Binding-site contacts:
Ligand atom C2 contacts residue VAL31 of chain 1.K at 3.2 Å (hydrophobic).
Ligand atom C7 contacts residue GLY47 of chain 1.K at 3.6 Å.
Ligand atom C8 contacts residue GLY47 of chain 1.K at 3.8 Å.
Ligand atom C11 contacts residue TYR170 of chain 1.K at 3.0 Å (hydrophobic).
Ligand atom C10 contacts residue THR1 of chain 1.K at 3.8 Å.
Ligand atom C24 contacts residue GLY47 of chain 1.K at 3.6 Å.
Ligand atom O13 contacts residue THR1 of chain 1.K at 2.6 Å (h-bond).
Ligand atom C12 contacts residue MES1 of chain 1.KA at 3.3 Å.
Ligand atom N22 contacts residue GLY47 of chain 1.K at 2.9 Å (h-bond).
Ligand atom O49 contacts residue THR21 of chain 1.K at 3.0 Å (h-bond).
Ligand atom C9 contacts residue THR1 of chain 1.K at 1.4 Å.
Ligand atom C12 contacts residue THR1 of chain 1.K at 2.5 Å.
Ligand atom O21 contacts residue GLY47 of chain 1.K at 2.9 Å (h-bond).
Ligand atom C26 contacts residue ALA49 of chain 1.K at 3.8 Å (hydrophobic).
Ligand atom C3 contacts residue ALA49 of chain 1.K at 3.6 Å (hydrophobic).
Ligand atom O21 contacts residue MES1 of chain 1.KA at 2.5 Å (h-bond).
Ligand atom C43 contacts residue GLY48 of chain 1.K at 3.7 Å.
Ligand atom C1 contacts residue GLN53 of chain 1.K at 3.6 Å.
Ligand atom C11 contacts residue THR1 of chain 1.K at 1.5 Å.
Ligand atom C5 contacts residue MET45 of chain 1.K at 3.6 Å (hydrophobic).
Ligand atom O21 contacts residue THR1 of chain 1.K at 2.3 Å (h-bond).
Ligand atom C9 contacts residue MES1 of chain 1.KA at 3.4 Å.
Ligand atom C50 contacts residue LYS33 of chain 1.K at 3.8 Å.
Ligand atom O13 contacts residue SER131 of chain 1.K at 3.6 Å.
Ligand atom N22 contacts residue THR1 of chain 1.K at 3.7 Å.
Ligand atom C10 contacts residue MES1 of chain 1.KA at 3.6 Å.
Ligand atom C42 contacts residue GLY48 of chain 1.K at 3.5 Å.
Ligand atom C43 contacts residue SER96 of chain 1.K at 3.7 Å.
Ligand atom C11 contacts residue SER131 of chain 1.K at 3.6 Å.
Ligand atom O49 contacts residue ALA20 of chain 1.K at 3.4 Å.
Ligand atom C42 contacts residue GLY47 of chain 1.K at 3.7 Å.
Ligand atom C8 contacts residue THR1 of chain 1.K at 2.4 Å.
Ligand atom C10 contacts residue THR21 of chain 1.K at 3.3 Å.
Ligand atom N25 contacts residue THR21 of chain 1.K at 3.0 Å (h-bond).
Ligand atom C23 contacts residue GLY47 of chain 1.K at 3.7 Å.
Ligand atom O39 contacts residue ALA49 of chain 1.K at 3.0 Å (h-bond).
Ligand atom C6 contacts residue LYS32 of chain 1.K at 3.4 Å.
Ligand atom C7 contacts residue THR1 of chain 1.K at 2.8 Å.
Ligand atom N28 contacts residue ASP126 of chain 1.L at 3.1 Å (salt-bridge).
Ligand atom O13 contacts residue MES1 of chain 1.KA at 2.3 Å (h-bond).

Sequence of chain 1.L:
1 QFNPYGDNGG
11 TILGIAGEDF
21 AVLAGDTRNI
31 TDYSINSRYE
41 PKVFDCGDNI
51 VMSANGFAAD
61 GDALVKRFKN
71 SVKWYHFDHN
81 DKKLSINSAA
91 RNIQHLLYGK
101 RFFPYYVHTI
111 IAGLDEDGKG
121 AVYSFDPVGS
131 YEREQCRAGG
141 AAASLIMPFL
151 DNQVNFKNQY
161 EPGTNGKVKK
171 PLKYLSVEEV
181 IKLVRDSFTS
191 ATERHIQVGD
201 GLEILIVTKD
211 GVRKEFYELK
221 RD

This small molecule binds to this protein.
Small molecule (SMILES): COc1ccc(C[C@H](NC(=O)[C@H](C)NC(=O)CN2CCOCC2)C(=O)N[C@@H](CCC2CCCCC2)[C@@H](O)C(C)(C)O)cc1

Sequence of chain 1.K:
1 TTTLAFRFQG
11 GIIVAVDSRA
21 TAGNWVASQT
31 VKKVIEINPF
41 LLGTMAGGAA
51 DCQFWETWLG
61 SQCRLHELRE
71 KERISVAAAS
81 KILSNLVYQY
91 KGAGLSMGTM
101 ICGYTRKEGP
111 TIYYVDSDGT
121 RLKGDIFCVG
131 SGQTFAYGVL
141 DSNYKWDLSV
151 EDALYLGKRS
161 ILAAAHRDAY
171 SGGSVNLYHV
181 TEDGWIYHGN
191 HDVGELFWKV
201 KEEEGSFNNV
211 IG